Binding-site contacts:
Ligand atom O61 contacts residue TRP32 of chain 1.C at 3.1 Å (h-bond).
Ligand atom C6 contacts residue MET38 of chain 1.C at 3.5 Å (hydrophobic).
Ligand atom O5 contacts residue MET38 of chain 1.C at 3.8 Å.
Ligand atom C5 contacts residue GLY63 of chain 1.G at 4.4 Å.
Ligand atom C10 contacts residue TRP62 of chain 1.G at 3.7 Å (hydrophobic).
Ligand atom C57 contacts residue SER61 of chain 1.G at 3.8 Å.
Ligand atom O1 contacts residue TRP62 of chain 1.G at 3.7 Å.
Ligand atom O61 contacts residue MET38 of chain 1.C at 4.0 Å.
Ligand atom C19 contacts residue LEU41 of chain 1.C at 4.3 Å (hydrophobic).
Ligand atom O5 contacts residue TRP32 of chain 1.C at 3.4 Å.
Ligand atom C40 contacts residue PEK1 of chain 1.KC at 4.3 Å.
Ligand atom C57 contacts residue TRP62 of chain 1.G at 3.4 Å (hydrophobic).
Ligand atom O16 contacts residue MET38 of chain 1.C at 4.1 Å.
Ligand atom O16 contacts residue TRP32 of chain 1.C at 3.8 Å.
Ligand atom C1 contacts residue PHE69 of chain 1.G at 4.1 Å (hydrophobic).
Ligand atom C34 contacts residue LEU45 of chain 1.C at 4.4 Å (hydrophobic).
Ligand atom C25 contacts residue LEU41 of chain 1.C at 4.4 Å (hydrophobic).
Ligand atom C57 contacts residue TRP32 of chain 1.C at 3.8 Å (hydrophobic).
Ligand atom C4 contacts residue TRP32 of chain 1.C at 4.4 Å (hydrophobic).
Ligand atom C43 contacts residue LEU204 of chain 1.C at 4.2 Å (hydrophobic).
Ligand atom C8 contacts residue GLY63 of chain 1.G at 4.1 Å.
Ligand atom C31 contacts residue LEU29 of chain 1.C at 3.9 Å (hydrophobic).
Ligand atom O1 contacts residue GLY63 of chain 1.G at 3.8 Å.
Ligand atom C19 contacts residue TRP32 of chain 1.C at 3.8 Å (hydrophobic).
Ligand atom C25 contacts residue PEK1 of chain 1.KC at 4.2 Å.
Ligand atom C11 contacts residue GLY63 of chain 1.G at 3.1 Å.
Ligand atom O6 contacts residue GLY63 of chain 1.G at 4.2 Å.
Ligand atom C9 contacts residue GLY63 of chain 1.G at 3.7 Å.
Ligand atom O61 contacts residue TRP62 of chain 1.G at 4.1 Å.
Ligand atom C4 contacts residue MET38 of chain 1.C at 4.2 Å (hydrophobic).
Ligand atom C25 contacts residue LEU29 of chain 1.C at 4.3 Å (hydrophobic).
Ligand atom C5 contacts residue TRP62 of chain 1.G at 4.1 Å (hydrophobic).
Ligand atom C18 contacts residue MET38 of chain 1.C at 3.9 Å (hydrophobic).
Ligand atom C6 contacts residue TRP32 of chain 1.C at 4.2 Å (hydrophobic).
Ligand atom C37 contacts residue PEK1 of chain 1.KC at 4.4 Å.
Ligand atom O61 contacts residue SER61 of chain 1.G at 3.2 Å (h-bond).
Ligand atom O16 contacts residue PHE69 of chain 1.G at 4.1 Å.
Ligand atom C11 contacts residue TRP62 of chain 1.G at 4.1 Å (hydrophobic).
Ligand atom C40 contacts residue PGV1 of chain 1.IA at 4.3 Å.
Ligand atom C43 contacts residue PEK1 of chain 1.KC at 3.9 Å.

Sequence of chain 1.C:
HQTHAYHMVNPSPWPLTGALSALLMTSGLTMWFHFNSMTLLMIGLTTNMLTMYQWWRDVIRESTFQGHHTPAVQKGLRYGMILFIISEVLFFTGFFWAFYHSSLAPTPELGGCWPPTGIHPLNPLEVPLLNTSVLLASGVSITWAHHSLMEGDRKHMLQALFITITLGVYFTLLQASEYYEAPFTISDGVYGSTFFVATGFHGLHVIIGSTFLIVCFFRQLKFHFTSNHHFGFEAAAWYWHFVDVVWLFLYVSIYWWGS

This small molecule binds to this protein.
Small molecule (SMILES): CCCCCCCCCCO[C@@H]1O[C@H](CO)[C@@H](O[C@H]2O[C@H](CO)[C@@H](O)[C@H](O)[C@H]2O)[C@H](O)[C@H]1O

Sequence of chain 1.G:
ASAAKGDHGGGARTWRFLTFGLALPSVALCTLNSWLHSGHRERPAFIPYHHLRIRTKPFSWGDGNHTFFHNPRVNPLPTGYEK